Sequence of chain 1.I:
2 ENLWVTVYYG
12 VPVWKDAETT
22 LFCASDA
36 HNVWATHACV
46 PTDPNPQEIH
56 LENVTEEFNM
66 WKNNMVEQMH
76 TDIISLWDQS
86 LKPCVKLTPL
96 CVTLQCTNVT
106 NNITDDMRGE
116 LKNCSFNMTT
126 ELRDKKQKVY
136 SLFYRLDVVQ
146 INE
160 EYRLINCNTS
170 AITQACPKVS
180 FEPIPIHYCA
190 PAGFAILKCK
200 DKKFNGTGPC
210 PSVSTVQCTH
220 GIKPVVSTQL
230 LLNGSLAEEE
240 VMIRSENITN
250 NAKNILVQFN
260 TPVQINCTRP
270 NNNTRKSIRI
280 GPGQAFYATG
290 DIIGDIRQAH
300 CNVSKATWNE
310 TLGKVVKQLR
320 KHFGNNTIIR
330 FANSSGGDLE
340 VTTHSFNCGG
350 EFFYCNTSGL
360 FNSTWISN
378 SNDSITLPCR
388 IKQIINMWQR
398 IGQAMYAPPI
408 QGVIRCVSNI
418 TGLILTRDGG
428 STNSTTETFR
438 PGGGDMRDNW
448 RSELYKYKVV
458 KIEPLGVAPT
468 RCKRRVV

A small-molecule ligand and the protein it binds are described below.
Small molecule (SMILES): CC(=O)N[C@H]1[C@H](O[C@H]2[C@H](O)[C@@H](NC(C)=O)CO[C@@H]2CO)O[C@H](CO)[C@@H](O[C@@H]2O[C@H](CO)[C@@H](O)[C@H](O)[C@@H]2O)[C@@H]1O

Binding-site contacts:
Ligand atom C7 contacts residue NAG1 of chain 1.BB at 4.2 Å.
Ligand atom C2 contacts residue ASN355 of chain 1.I at 2.4 Å.
Ligand atom C8 contacts residue NAG1 of chain 1.BB at 4.1 Å.
Ligand atom O7 contacts residue ASN355 of chain 1.I at 4.3 Å.
Ligand atom N2 contacts residue NAG1 of chain 1.BB at 3.3 Å (h-bond).
Ligand atom C5 contacts residue SER357 of chain 1.I at 3.9 Å.
Ligand atom C7 contacts residue ASN355 of chain 1.I at 3.9 Å.
Ligand atom C6 contacts residue NAG1 of chain 1.DB at 3.7 Å.
Ligand atom C2 contacts residue NAG1 of chain 1.BB at 4.1 Å.
Ligand atom O6 contacts residue NAG1 of chain 1.DB at 3.6 Å.
Ligand atom O5 contacts residue SER357 of chain 1.I at 4.0 Å.
Ligand atom C8 contacts residue NAG1 of chain 1.DB at 4.0 Å.
Ligand atom C3 contacts residue ASN355 of chain 1.I at 3.8 Å.
Ligand atom C6 contacts residue SER357 of chain 1.I at 4.2 Å.
Ligand atom C4 contacts residue ASN355 of chain 1.I at 4.2 Å.
Ligand atom O3 contacts residue NAG1 of chain 1.BB at 4.1 Å.
Ligand atom O5 contacts residue ASN355 of chain 1.I at 2.3 Å (h-bond).
Ligand atom O6 contacts residue ASN355 of chain 1.I at 4.4 Å.
Ligand atom O3 contacts residue NAG2 of chain 1.BB at 3.6 Å.
Ligand atom O7 contacts residue NAG1 of chain 1.BB at 3.6 Å.
Ligand atom C1 contacts residue ASN355 of chain 1.I at 1.4 Å.
Ligand atom C1 contacts residue NAG1 of chain 1.BB at 3.9 Å.
Ligand atom O7 contacts residue NAG2 of chain 1.BB at 4.0 Å.
Ligand atom C1 contacts residue SER357 of chain 1.I at 3.9 Å.
Ligand atom O6 contacts residue BMA3 of chain 1.BB at 3.7 Å.
Ligand atom O6 contacts residue SER357 of chain 1.I at 4.4 Å.
Ligand atom C5 contacts residue ASN355 of chain 1.I at 3.6 Å.
Ligand atom O5 contacts residue NAG2 of chain 1.BB at 4.4 Å.
Ligand atom C3 contacts residue NAG1 of chain 1.BB at 4.1 Å.
Ligand atom O6 contacts residue NAG2 of chain 1.BB at 3.3 Å (h-bond).
Ligand atom N2 contacts residue ASN355 of chain 1.I at 2.9 Å (h-bond).